The small molecule below binds the protein below.
Small molecule (SMILES): Nc1ncnc2c1ncn2[C@H]1C[C@H](O)[C@@H](CO[P](=O)(O)O[P](=O)(O)OP(=O)(O)O)O1

Binding-site contacts:
Ligand atom N7 contacts residue TRP159 of chain 1.P at 3.5 Å.
Ligand atom C8 contacts residue SER325 of chain 1.P at 2.5 Å.
Ligand atom N9 contacts residue SER325 of chain 1.P at 3.0 Å (h-bond).
Ligand atom C4 contacts residue PRO321 of chain 1.P at 3.6 Å (hydrophobic).
Ligand atom N3 contacts residue PRO321 of chain 1.P at 3.2 Å.
Ligand atom N7 contacts residue TYR304 of chain 1.P at 2.8 Å (h-bond).
Ligand atom C5 contacts residue TRP159 of chain 1.P at 3.6 Å (hydrophobic).
Ligand atom C1' contacts residue SER325 of chain 1.P at 3.0 Å.
Ligand atom O3A contacts residue GLY156 of chain 1.P at 2.6 Å (h-bond).
Ligand atom O1B contacts residue GLY156 of chain 1.P at 3.4 Å (h-bond).
Ligand atom O3G contacts residue ARG267 of chain 1.P at 2.7 Å.
Ligand atom N6 contacts residue TYR123 of chain 1.P at 3.5 Å (h-bond).
Ligand atom PA contacts residue GLY156 of chain 1.P at 3.4 Å.
Ligand atom O1A contacts residue THR158 of chain 1.P at 3.1 Å (h-bond).
Ligand atom C1' contacts residue PRO321 of chain 1.P at 3.5 Å (hydrophobic).
Ligand atom C8 contacts residue TYR304 of chain 1.P at 2.6 Å (hydrophobic).
Ligand atom N7 contacts residue LEU300 of chain 1.P at 3.6 Å.
Ligand atom O5' contacts residue GLY156 of chain 1.P at 2.8 Å.
Ligand atom O4' contacts residue PRO321 of chain 1.P at 3.6 Å.
Ligand atom O3' contacts residue ARG322 of chain 1.P at 2.9 Å (salt-bridge).
Ligand atom N7 contacts residue SER325 of chain 1.P at 3.6 Å (h-bond).
Ligand atom PB contacts residue LYS157 of chain 1.P at 3.3 Å.
Ligand atom N7 contacts residue TYR123 of chain 1.P at 3.6 Å.
Ligand atom O1G contacts residue ASN246 of chain 1.P at 3.3 Å (h-bond).
Ligand atom N6 contacts residue ASN124 of chain 1.P at 2.8 Å (h-bond).
Ligand atom O1B contacts residue LYS157 of chain 1.P at 2.1 Å.
Ligand atom O2A contacts residue ARG322 of chain 1.P at 3.4 Å (salt-bridge).
Ligand atom O2A contacts residue GLY154 of chain 1.P at 3.5 Å.
Ligand atom C5' contacts residue TRP159 of chain 1.P at 3.1 Å (hydrophobic).
Ligand atom O5' contacts residue THR158 of chain 1.P at 3.5 Å (h-bond).
Ligand atom O3B contacts residue LYS157 of chain 1.P at 3.5 Å (salt-bridge).
Ligand atom PG contacts residue ARG267 of chain 1.P at 3.7 Å.
Ligand atom O5' contacts residue TRP159 of chain 1.P at 3.4 Å.
Ligand atom C6 contacts residue ASN124 of chain 1.P at 3.6 Å.
Ligand atom C2' contacts residue SER325 of chain 1.P at 2.9 Å.
Ligand atom O2B contacts residue THR158 of chain 1.P at 3.4 Å (h-bond).
Ligand atom N6 contacts residue VAL125 of chain 1.P at 2.3 Å (h-bond).
Ligand atom O1G contacts residue ARG267 of chain 1.P at 3.4 Å (salt-bridge).
Ligand atom O3B contacts residue GLY154 of chain 1.P at 3.0 Å (h-bond).
Ligand atom O3A contacts residue LYS157 of chain 1.P at 3.3 Å (salt-bridge).

Sequence of chain 1.P:
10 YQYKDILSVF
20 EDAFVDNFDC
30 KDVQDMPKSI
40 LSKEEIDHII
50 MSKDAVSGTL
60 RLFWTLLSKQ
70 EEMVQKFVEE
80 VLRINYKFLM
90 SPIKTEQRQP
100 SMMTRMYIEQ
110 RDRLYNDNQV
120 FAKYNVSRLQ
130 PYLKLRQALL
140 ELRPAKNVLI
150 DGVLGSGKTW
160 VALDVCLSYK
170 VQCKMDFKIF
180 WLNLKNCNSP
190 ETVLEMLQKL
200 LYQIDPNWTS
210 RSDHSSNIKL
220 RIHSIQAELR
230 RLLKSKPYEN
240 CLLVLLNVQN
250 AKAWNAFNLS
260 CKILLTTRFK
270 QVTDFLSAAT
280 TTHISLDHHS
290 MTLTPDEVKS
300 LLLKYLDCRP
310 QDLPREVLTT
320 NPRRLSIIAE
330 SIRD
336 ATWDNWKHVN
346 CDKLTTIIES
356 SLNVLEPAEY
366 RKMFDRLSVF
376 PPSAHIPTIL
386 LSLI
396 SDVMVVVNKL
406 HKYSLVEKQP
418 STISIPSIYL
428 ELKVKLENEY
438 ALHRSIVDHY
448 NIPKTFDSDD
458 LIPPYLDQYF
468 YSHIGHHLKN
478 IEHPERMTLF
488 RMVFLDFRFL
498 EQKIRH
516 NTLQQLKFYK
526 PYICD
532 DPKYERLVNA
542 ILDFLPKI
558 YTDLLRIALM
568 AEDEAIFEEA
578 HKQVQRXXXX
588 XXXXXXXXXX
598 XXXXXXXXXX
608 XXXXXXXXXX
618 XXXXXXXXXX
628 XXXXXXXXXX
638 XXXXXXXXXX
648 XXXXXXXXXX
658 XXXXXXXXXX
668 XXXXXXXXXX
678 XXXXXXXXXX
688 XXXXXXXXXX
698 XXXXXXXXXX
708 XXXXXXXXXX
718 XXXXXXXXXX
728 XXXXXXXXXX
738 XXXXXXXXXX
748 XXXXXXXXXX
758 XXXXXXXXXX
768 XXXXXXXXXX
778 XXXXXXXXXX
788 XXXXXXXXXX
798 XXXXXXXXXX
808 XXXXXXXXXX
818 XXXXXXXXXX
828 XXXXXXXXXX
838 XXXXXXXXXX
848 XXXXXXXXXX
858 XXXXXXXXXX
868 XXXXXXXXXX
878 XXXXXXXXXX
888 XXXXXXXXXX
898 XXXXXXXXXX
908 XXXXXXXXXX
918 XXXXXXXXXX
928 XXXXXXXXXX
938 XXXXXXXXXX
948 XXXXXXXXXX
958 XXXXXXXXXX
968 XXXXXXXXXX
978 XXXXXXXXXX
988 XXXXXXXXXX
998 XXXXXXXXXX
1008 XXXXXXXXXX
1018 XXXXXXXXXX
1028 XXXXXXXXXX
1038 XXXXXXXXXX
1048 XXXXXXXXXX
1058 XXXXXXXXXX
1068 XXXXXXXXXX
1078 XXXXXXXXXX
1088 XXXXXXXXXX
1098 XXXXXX